This protein binds this small molecule.
Small molecule (SMILES): CC(=O)N[C@@H]1[C@@H](O)[C@H](O)[C@@H](CO)O[C@H]1O

Sequence of chain 1.B:
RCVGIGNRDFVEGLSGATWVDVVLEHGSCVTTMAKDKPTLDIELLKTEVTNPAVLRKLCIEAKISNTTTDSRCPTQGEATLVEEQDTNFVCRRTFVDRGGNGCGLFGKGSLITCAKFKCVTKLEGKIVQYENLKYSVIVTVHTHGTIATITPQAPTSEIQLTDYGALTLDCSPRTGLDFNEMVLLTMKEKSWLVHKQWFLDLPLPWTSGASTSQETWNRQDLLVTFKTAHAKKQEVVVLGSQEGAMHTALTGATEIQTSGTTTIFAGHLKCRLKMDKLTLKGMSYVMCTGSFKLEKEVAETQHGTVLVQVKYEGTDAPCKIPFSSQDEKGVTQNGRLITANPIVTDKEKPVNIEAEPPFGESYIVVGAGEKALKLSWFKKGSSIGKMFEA

Binding-site contacts:
Ligand atom O5 contacts residue ASN83 of chain 1.B at 2.1 Å (h-bond).
Ligand atom C5 contacts residue ASN83 of chain 1.B at 3.4 Å.
Ligand atom C1 contacts residue ASN83 of chain 1.B at 1.8 Å.
Ligand atom O6 contacts residue ASN83 of chain 1.B at 4.5 Å.
Ligand atom C7 contacts residue ASN83 of chain 1.B at 4.0 Å.
Ligand atom C6 contacts residue ASN83 of chain 1.B at 4.2 Å.
Ligand atom C2 contacts residue ASN83 of chain 1.B at 3.2 Å.
Ligand atom C8 contacts residue LYS134 of chain 1.B at 4.2 Å.
Ligand atom C4 contacts residue ASN83 of chain 1.B at 4.3 Å.
Ligand atom C3 contacts residue ASN83 of chain 1.B at 4.3 Å.
Ligand atom N2 contacts residue ASN83 of chain 1.B at 3.8 Å.
Ligand atom O7 contacts residue ASN83 of chain 1.B at 3.2 Å (h-bond).
Ligand atom O7 contacts residue LYS134 of chain 1.B at 2.5 Å (salt-bridge).
Ligand atom C7 contacts residue LYS134 of chain 1.B at 3.6 Å.